Sequence of chain 1.C:
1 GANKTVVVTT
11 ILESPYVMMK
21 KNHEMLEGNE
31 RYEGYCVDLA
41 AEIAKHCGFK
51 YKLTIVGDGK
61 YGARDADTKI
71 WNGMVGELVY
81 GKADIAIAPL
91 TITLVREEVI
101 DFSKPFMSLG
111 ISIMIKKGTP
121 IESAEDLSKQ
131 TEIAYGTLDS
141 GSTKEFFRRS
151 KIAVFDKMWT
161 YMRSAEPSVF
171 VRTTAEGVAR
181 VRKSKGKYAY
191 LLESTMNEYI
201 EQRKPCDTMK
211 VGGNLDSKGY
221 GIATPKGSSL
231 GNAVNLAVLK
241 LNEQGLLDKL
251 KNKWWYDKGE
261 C

Binding-site contacts:
Ligand atom N contacts residue TYR61 of chain 1.C at 4.2 Å.
Ligand atom OE1 contacts residue GLU193 of chain 1.C at 3.8 Å.
Ligand atom O contacts residue GLY141 of chain 1.C at 3.4 Å.
Ligand atom CD contacts residue LEU138 of chain 1.C at 4.1 Å (hydrophobic).
Ligand atom N contacts residue TYR220 of chain 1.C at 3.8 Å.
Ligand atom CB contacts residue TYR61 of chain 1.C at 3.6 Å (hydrophobic).
Ligand atom C contacts residue PRO89 of chain 1.C at 4.3 Å (hydrophobic).
Ligand atom OE2 contacts residue GLY141 of chain 1.C at 3.6 Å.
Ligand atom C contacts residue TYR61 of chain 1.C at 3.8 Å (hydrophobic).
Ligand atom OE1 contacts residue THR143 of chain 1.C at 2.6 Å (h-bond).
Ligand atom CB contacts residue LEU138 of chain 1.C at 4.1 Å (hydrophobic).
Ligand atom OE2 contacts residue SER142 of chain 1.C at 3.3 Å (h-bond).
Ligand atom CG contacts residue LEU138 of chain 1.C at 3.8 Å (hydrophobic).
Ligand atom OXT contacts residue PRO89 of chain 1.C at 3.7 Å.
Ligand atom CA contacts residue GLU193 of chain 1.C at 3.3 Å.
Ligand atom CA contacts residue PRO89 of chain 1.C at 4.1 Å (hydrophobic).
Ligand atom C contacts residue ARG96 of chain 1.C at 3.4 Å.
Ligand atom N contacts residue PRO89 of chain 1.C at 3.0 Å (h-bond).
Ligand atom OXT contacts residue LEU90 of chain 1.C at 3.6 Å.
Ligand atom CD contacts residue GLU193 of chain 1.C at 4.0 Å.
Ligand atom OE2 contacts residue THR143 of chain 1.C at 3.2 Å (h-bond).
Ligand atom O contacts residue SER142 of chain 1.C at 2.9 Å (h-bond).
Ligand atom N contacts residue THR91 of chain 1.C at 2.8 Å (h-bond).
Ligand atom OXT contacts residue TYR61 of chain 1.C at 3.6 Å.
Ligand atom N contacts residue GLU193 of chain 1.C at 2.8 Å (salt-bridge).
Ligand atom CA contacts residue SER142 of chain 1.C at 3.3 Å.
Ligand atom CD contacts residue THR143 of chain 1.C at 3.2 Å.
Ligand atom O contacts residue TYR61 of chain 1.C at 3.5 Å.
Ligand atom C contacts residue SER142 of chain 1.C at 3.3 Å.
Ligand atom OXT contacts residue ARG96 of chain 1.C at 2.8 Å (salt-bridge).
Ligand atom N contacts residue SER142 of chain 1.C at 4.1 Å.
Ligand atom O contacts residue ARG96 of chain 1.C at 2.8 Å (salt-bridge).
Ligand atom CA contacts residue TYR61 of chain 1.C at 4.2 Å (hydrophobic).
Ligand atom OE2 contacts residue LEU138 of chain 1.C at 4.2 Å.
Ligand atom CA contacts residue THR91 of chain 1.C at 3.4 Å.
Ligand atom OXT contacts residue THR91 of chain 1.C at 2.9 Å (h-bond).
Ligand atom OXT contacts residue SER142 of chain 1.C at 4.0 Å.
Ligand atom C contacts residue THR91 of chain 1.C at 3.6 Å.
Ligand atom CB contacts residue GLU193 of chain 1.C at 4.2 Å.
Ligand atom CG contacts residue GLU193 of chain 1.C at 3.7 Å.

A small-molecule ligand and the protein it binds are described below.
Small molecule (SMILES): N[C@@H](CCC(=O)O)C(=O)O